Sequence of chain 1.B:
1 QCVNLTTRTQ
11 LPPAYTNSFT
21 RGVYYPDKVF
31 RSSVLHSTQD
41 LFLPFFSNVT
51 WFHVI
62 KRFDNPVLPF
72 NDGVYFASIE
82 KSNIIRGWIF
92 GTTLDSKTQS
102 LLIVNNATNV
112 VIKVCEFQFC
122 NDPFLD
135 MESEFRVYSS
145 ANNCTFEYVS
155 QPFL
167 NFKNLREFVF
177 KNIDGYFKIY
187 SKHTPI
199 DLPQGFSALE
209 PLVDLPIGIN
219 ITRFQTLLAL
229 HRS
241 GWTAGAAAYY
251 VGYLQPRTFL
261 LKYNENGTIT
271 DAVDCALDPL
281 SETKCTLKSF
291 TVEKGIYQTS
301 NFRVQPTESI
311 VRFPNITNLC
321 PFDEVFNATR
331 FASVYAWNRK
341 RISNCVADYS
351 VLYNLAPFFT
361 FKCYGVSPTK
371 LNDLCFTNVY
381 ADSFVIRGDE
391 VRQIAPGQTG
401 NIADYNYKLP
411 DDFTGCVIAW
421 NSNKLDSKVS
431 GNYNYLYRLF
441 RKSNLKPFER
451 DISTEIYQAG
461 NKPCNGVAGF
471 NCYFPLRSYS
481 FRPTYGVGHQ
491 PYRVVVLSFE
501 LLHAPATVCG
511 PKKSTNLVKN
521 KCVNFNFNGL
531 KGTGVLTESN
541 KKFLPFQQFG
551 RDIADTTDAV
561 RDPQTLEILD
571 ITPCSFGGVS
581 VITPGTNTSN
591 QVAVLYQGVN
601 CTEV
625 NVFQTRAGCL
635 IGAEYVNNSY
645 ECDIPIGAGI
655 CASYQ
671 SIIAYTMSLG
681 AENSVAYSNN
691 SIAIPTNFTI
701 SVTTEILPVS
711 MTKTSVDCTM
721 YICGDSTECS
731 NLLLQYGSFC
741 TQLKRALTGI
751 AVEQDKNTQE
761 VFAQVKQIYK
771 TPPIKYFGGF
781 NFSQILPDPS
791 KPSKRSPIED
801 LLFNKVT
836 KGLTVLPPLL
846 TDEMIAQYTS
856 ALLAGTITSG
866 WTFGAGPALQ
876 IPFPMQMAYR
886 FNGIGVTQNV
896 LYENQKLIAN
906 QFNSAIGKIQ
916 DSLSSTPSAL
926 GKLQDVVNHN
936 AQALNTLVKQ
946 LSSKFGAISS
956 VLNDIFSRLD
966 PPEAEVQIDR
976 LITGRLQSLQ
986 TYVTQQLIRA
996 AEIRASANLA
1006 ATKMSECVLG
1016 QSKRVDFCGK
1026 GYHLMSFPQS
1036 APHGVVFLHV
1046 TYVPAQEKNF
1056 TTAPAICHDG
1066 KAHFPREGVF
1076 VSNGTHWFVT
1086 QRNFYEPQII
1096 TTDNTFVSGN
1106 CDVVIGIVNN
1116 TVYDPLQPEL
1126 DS

A protein and the small-molecule ligand that binds it are described below.
Small molecule (SMILES): CC(=O)N[C@H]1[C@H](O[C@H]2[C@H](O)[C@@H](NC(C)=O)CO[C@@H]2CO)O[C@H](CO)[C@@H](O)[C@@H]1O

Binding-site contacts:
Ligand atom C7 contacts residue ASN1114 of chain 1.B at 3.3 Å.
Ligand atom C1 contacts residue ASN1114 of chain 1.B at 1.4 Å.
Ligand atom C3 contacts residue ASN1114 of chain 1.B at 3.8 Å.
Ligand atom O7 contacts residue ASN1114 of chain 1.B at 3.3 Å (h-bond).
Ligand atom C2 contacts residue ASN1114 of chain 1.B at 2.5 Å.
Ligand atom C8 contacts residue ILE1112 of chain 1.B at 4.1 Å (hydrophobic).
Ligand atom O5 contacts residue ASN1114 of chain 1.B at 2.4 Å (h-bond).
Ligand atom C5 contacts residue ASN1114 of chain 1.B at 3.7 Å.
Ligand atom C8 contacts residue ASN1114 of chain 1.B at 4.4 Å.
Ligand atom C4 contacts residue ASN1114 of chain 1.B at 4.2 Å.
Ligand atom N2 contacts residue ASN1114 of chain 1.B at 2.9 Å (h-bond).